A protein and the small-molecule ligand that binds it are described below.
Small molecule (SMILES): CC[C@H](C)n1nc(N2CC(C(C)(C)O)C2)c2cnc(Nc3ccnc(-c4cnn(S(=O)(=O)C5CC5)c4)n3)cc21

Binding-site contacts:
Ligand atom C4 contacts residue VAL33 of chain 1.A at 3.6 Å (hydrophobic).
Ligand atom C11 contacts residue LEU25 of chain 1.A at 3.7 Å (hydrophobic).
Ligand atom N28 contacts residue LEU151 of chain 1.A at 3.4 Å.
Ligand atom C27 contacts residue MET97 of chain 1.A at 3.5 Å (hydrophobic).
Ligand atom C8 contacts residue LEU151 of chain 1.A at 3.7 Å (hydrophobic).
Ligand atom C24 contacts residue GLN98 of chain 1.A at 3.1 Å.
Ligand atom O36 contacts residue PHE30 of chain 1.A at 3.2 Å.
Ligand atom C27 contacts residue THR161 of chain 1.A at 3.6 Å.
Ligand atom C17 contacts residue MET100 of chain 1.A at 3.7 Å (hydrophobic).
Ligand atom C25 contacts residue MET97 of chain 1.A at 3.7 Å (hydrophobic).
Ligand atom N22 contacts residue ALA50 of chain 1.A at 3.2 Å.
Ligand atom C25 contacts residue MET73 of chain 1.A at 3.5 Å (hydrophobic).
Ligand atom C20 contacts residue PRO101 of chain 1.A at 3.4 Å (hydrophobic).
Ligand atom C38 contacts residue ASP162 of chain 1.A at 3.4 Å.
Ligand atom N26 contacts residue MET97 of chain 1.A at 3.3 Å (h-bond).
Ligand atom N9 contacts residue MET100 of chain 1.A at 3.0 Å (h-bond).
Ligand atom O36 contacts residue ASP162 of chain 1.A at 3.6 Å.
Ligand atom C24 contacts residue MET97 of chain 1.A at 3.7 Å (hydrophobic).
Ligand atom O36 contacts residue LYS52 of chain 1.A at 3.3 Å (salt-bridge).
Ligand atom C8 contacts residue ALA50 of chain 1.A at 3.6 Å (hydrophobic).
Ligand atom N22 contacts residue GLN98 of chain 1.A at 3.0 Å (h-bond).
Ligand atom N14 contacts residue LEU25 of chain 1.A at 3.5 Å.
Ligand atom N31 contacts residue LYS52 of chain 1.A at 3.2 Å (salt-bridge).
Ligand atom N26 contacts residue MET73 of chain 1.A at 3.6 Å.
Ligand atom C23 contacts residue LEU151 of chain 1.A at 3.3 Å (hydrophobic).
Ligand atom C25 contacts residue CYS82 of chain 1.A at 3.6 Å (hydrophobic).
Ligand atom C1 contacts residue LEU151 of chain 1.A at 3.5 Å (hydrophobic).
Ligand atom O21 contacts residue PRO101 of chain 1.A at 3.4 Å (h-bond).
Ligand atom C17 contacts residue GLY103 of chain 1.A at 3.6 Å.
Ligand atom O35 contacts residue VAL33 of chain 1.A at 3.4 Å.
Ligand atom N26 contacts residue THR161 of chain 1.A at 2.8 Å (h-bond).
Ligand atom C24 contacts residue LEU151 of chain 1.A at 3.7 Å (hydrophobic).
Ligand atom C25 contacts residue THR161 of chain 1.A at 3.5 Å.
Ligand atom C38 contacts residue ASN149 of chain 1.A at 3.2 Å.
Ligand atom C23 contacts residue GLN98 of chain 1.A at 3.5 Å.
Ligand atom N22 contacts residue LEU151 of chain 1.A at 3.7 Å.
Ligand atom N28 contacts residue MET97 of chain 1.A at 3.5 Å.
Ligand atom C10 contacts residue MET100 of chain 1.A at 3.1 Å (hydrophobic).
Ligand atom C30 contacts residue THR161 of chain 1.A at 3.5 Å.
Ligand atom O35 contacts residue PHE30 of chain 1.A at 3.2 Å.

Sequence of chain 1.A:
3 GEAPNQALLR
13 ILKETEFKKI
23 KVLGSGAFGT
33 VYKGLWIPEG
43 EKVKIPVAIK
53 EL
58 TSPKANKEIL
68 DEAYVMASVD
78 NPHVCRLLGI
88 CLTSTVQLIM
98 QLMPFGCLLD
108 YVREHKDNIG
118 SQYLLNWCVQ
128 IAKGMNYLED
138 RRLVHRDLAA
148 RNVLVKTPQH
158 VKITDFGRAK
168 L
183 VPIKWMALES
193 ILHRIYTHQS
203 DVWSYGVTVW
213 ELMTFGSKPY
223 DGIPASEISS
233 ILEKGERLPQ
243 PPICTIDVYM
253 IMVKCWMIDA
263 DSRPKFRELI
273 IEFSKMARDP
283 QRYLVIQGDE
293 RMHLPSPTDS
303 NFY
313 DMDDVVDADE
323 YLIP